A small-molecule ligand and the protein it binds are described below.
Small molecule (SMILES): Cc1cc(C(=O)O[C@@H]2C[C@H]3CC[C@]2(C)C3(C)C)ccc1N

Sequence of chain 1.A:
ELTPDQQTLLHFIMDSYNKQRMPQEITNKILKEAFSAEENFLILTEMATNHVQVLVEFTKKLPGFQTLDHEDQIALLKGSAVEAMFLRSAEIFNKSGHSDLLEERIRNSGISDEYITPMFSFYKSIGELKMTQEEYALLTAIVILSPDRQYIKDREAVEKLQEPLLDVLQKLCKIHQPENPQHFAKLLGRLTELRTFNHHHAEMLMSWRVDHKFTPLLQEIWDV

Binding-site contacts:
Ligand atom C10 contacts residue ALA48 of chain 1.A at 3.7 Å (hydrophobic).
Ligand atom N contacts residue THR45 of chain 1.A at 2.7 Å (h-bond).
Ligand atom C3 contacts residue MET85 of chain 1.A at 4.1 Å (hydrophobic).
Ligand atom C14 contacts residue HIS51 of chain 1.A at 3.9 Å.
Ligand atom C14 contacts residue MET85 of chain 1.A at 3.2 Å (hydrophobic).
Ligand atom C8 contacts residue TRP211 of chain 1.A at 3.9 Å (hydrophobic).
Ligand atom C7 contacts residue LEU208 of chain 1.A at 3.7 Å (hydrophobic).
Ligand atom C8 contacts residue THR45 of chain 1.A at 3.5 Å.
Ligand atom C5 contacts residue ALA48 of chain 1.A at 4.0 Å (hydrophobic).
Ligand atom C5 contacts residue TRP225 of chain 1.A at 3.8 Å (hydrophobic).
Ligand atom C10 contacts residue LEU44 of chain 1.A at 3.6 Å (hydrophobic).
Ligand atom O1 contacts residue MET85 of chain 1.A at 3.8 Å.
Ligand atom N contacts residue PHE217 of chain 1.A at 3.6 Å.
Ligand atom C6 contacts residue TRP211 of chain 1.A at 3.8 Å (hydrophobic).
Ligand atom C contacts residue PHE86 of chain 1.A at 3.6 Å (hydrophobic).
Ligand atom C11 contacts residue LEU44 of chain 1.A at 3.9 Å (hydrophobic).
Ligand atom C3 contacts residue ALA48 of chain 1.A at 3.7 Å (hydrophobic).
Ligand atom C6 contacts residue LEU221 of chain 1.A at 3.9 Å (hydrophobic).
Ligand atom C15 contacts residue TYR126 of chain 1.A at 3.4 Å (hydrophobic).
Ligand atom C5 contacts residue TRP211 of chain 1.A at 3.7 Å (hydrophobic).
Ligand atom C9 contacts residue LEU44 of chain 1.A at 3.8 Å (hydrophobic).
Ligand atom C16 contacts residue ILE109 of chain 1.A at 4.0 Å (hydrophobic).
Ligand atom C4 contacts residue ALA48 of chain 1.A at 3.5 Å (hydrophobic).
Ligand atom C6 contacts residue LEU208 of chain 1.A at 4.1 Å (hydrophobic).
Ligand atom C9 contacts residue THR45 of chain 1.A at 3.5 Å.
Ligand atom C7 contacts residue TRP225 of chain 1.A at 4.0 Å (hydrophobic).
Ligand atom C15 contacts residue PHE86 of chain 1.A at 3.9 Å (hydrophobic).
Ligand atom O1 contacts residue HIS204 of chain 1.A at 2.6 Å (h-bond).
Ligand atom O contacts residue ALA48 of chain 1.A at 3.3 Å.
Ligand atom C9 contacts residue TRP211 of chain 1.A at 3.8 Å (hydrophobic).
Ligand atom C4 contacts residue TRP211 of chain 1.A at 3.6 Å (hydrophobic).
Ligand atom C5 contacts residue LEU208 of chain 1.A at 4.0 Å (hydrophobic).
Ligand atom O contacts residue MET85 of chain 1.A at 3.8 Å.
Ligand atom C10 contacts residue TRP211 of chain 1.A at 3.6 Å (hydrophobic).
Ligand atom N contacts residue PHE41 of chain 1.A at 3.4 Å.
Ligand atom C7 contacts residue PHE217 of chain 1.A at 3.8 Å (hydrophobic).
Ligand atom C7 contacts residue LEU221 of chain 1.A at 3.7 Å (hydrophobic).
Ligand atom C5 contacts residue HIS204 of chain 1.A at 4.0 Å.
Ligand atom C3 contacts residue HIS204 of chain 1.A at 3.7 Å.
Ligand atom C15 contacts residue SER89 of chain 1.A at 3.6 Å.